Binding-site contacts:
Ligand atom O5 contacts residue GLY162 of chain 1.A at 3.2 Å (h-bond).
Ligand atom C2 contacts residue ASP25 of chain 1.A at 3.8 Å.
Ligand atom C4 contacts residue THR27 of chain 1.A at 4.0 Å.
Ligand atom C6 contacts residue ASP25 of chain 1.A at 3.9 Å.
Ligand atom C5 contacts residue ASP25 of chain 1.A at 4.0 Å.
Ligand atom C7 contacts residue ASN98 of chain 1.A at 3.7 Å.
Ligand atom C5 contacts residue TYR104 of chain 1.A at 3.9 Å (hydrophobic).
Ligand atom C6 contacts residue TRP161 of chain 1.A at 3.8 Å (hydrophobic).
Ligand atom C6 contacts residue THR160 of chain 1.A at 3.4 Å.
Ligand atom O3 contacts residue THR27 of chain 1.A at 2.9 Å (h-bond).
Ligand atom C3 contacts residue THR27 of chain 1.A at 3.7 Å.
Ligand atom O5 contacts residue TRP161 of chain 1.A at 3.4 Å.
Ligand atom O6 contacts residue THR160 of chain 1.A at 2.8 Å (h-bond).
Ligand atom O4 contacts residue THR39 of chain 1.A at 4.0 Å.
Ligand atom O3 contacts residue LYS30 of chain 1.A at 3.1 Å (salt-bridge).
Ligand atom C6 contacts residue TYR104 of chain 1.A at 3.4 Å (hydrophobic).
Ligand atom O4 contacts residue TYR104 of chain 1.A at 2.8 Å (h-bond).
Ligand atom O4 contacts residue ILE68 of chain 1.A at 3.7 Å.
Ligand atom C3 contacts residue ASP25 of chain 1.A at 3.7 Å.
Ligand atom O3 contacts residue THR39 of chain 1.A at 3.1 Å (h-bond).
Ligand atom O6 contacts residue TRP161 of chain 1.A at 3.5 Å.
Ligand atom O4 contacts residue GLU164 of chain 1.A at 2.8 Å (salt-bridge).
Ligand atom C3 contacts residue LYS30 of chain 1.A at 3.9 Å.
Ligand atom C4 contacts residue TYR104 of chain 1.A at 3.4 Å (hydrophobic).
Ligand atom O7 contacts residue ASN98 of chain 1.A at 3.2 Å (h-bond).
Ligand atom C4 contacts residue GLU164 of chain 1.A at 3.5 Å.
Ligand atom C4 contacts residue TRP161 of chain 1.A at 3.9 Å (hydrophobic).
Ligand atom C5 contacts residue TRP161 of chain 1.A at 3.7 Å (hydrophobic).
Ligand atom O3 contacts residue GLU164 of chain 1.A at 3.3 Å (salt-bridge).
Ligand atom O4 contacts residue GLY162 of chain 1.A at 3.5 Å (h-bond).
Ligand atom O4 contacts residue LYS30 of chain 1.A at 3.2 Å (salt-bridge).
Ligand atom C3 contacts residue GLU164 of chain 1.A at 4.0 Å.
Ligand atom C8 contacts residue ASN98 of chain 1.A at 3.6 Å.
Ligand atom C6 contacts residue ILE68 of chain 1.A at 3.8 Å (hydrophobic).
Ligand atom O2 contacts residue ASP25 of chain 1.A at 2.6 Å (salt-bridge).
Ligand atom O3 contacts residue ASP25 of chain 1.A at 2.6 Å (salt-bridge).
Ligand atom C3 contacts residue THR39 of chain 1.A at 3.9 Å.
Ligand atom C4 contacts residue THR39 of chain 1.A at 3.8 Å.
Ligand atom C1 contacts residue GLY162 of chain 1.A at 4.0 Å.
Ligand atom C2 contacts residue LYS30 of chain 1.A at 3.8 Å.

The protein below binds the small molecule below.
Small molecule (SMILES): CC(=O)N[C@H]1[C@@H](O[C@H]2[C@@H](O)[C@@H](CO)O[C@@H](O)[C@@H]2O[C@@H]2O[C@@H](C)[C@@H](O)[C@@H](O)[C@@H]2O)O[C@H](CO)[C@H](O)[C@@H]1O

Sequence of chain 1.A:
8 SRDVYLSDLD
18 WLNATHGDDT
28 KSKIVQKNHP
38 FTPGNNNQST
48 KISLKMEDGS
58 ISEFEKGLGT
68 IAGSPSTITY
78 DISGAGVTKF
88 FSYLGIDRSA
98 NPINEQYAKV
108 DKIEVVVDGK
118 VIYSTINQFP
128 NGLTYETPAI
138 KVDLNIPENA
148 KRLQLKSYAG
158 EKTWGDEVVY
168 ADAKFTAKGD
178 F